Sequence of chain 1.A:
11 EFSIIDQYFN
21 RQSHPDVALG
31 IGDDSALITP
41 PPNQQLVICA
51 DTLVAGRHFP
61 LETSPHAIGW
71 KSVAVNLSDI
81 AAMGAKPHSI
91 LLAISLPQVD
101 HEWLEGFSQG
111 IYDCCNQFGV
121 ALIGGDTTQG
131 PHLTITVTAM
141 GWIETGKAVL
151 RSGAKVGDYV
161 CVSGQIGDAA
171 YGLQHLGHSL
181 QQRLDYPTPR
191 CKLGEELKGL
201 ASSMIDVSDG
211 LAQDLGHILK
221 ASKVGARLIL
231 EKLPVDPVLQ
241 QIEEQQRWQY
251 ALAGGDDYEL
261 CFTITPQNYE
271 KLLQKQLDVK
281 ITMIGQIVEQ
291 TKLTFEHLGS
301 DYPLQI

Binding-site contacts:
Ligand atom C2 contacts residue GLY124 of chain 1.A at 3.3 Å.
Ligand atom N3 contacts residue GLY124 of chain 1.A at 3.1 Å.
Ligand atom O1B contacts residue ARG151 of chain 1.B at 3.0 Å (salt-bridge).
Ligand atom O1B contacts residue ASP34 of chain 1.A at 3.0 Å (salt-bridge).
Ligand atom PG contacts residue MG1 of chain 1.H at 3.2 Å.
Ligand atom O1B contacts residue MG1 of chain 1.L at 2.0 Å.
Ligand atom PB contacts residue MG1 of chain 1.H at 3.3 Å.
Ligand atom O2B contacts residue K1 of chain 1.N at 2.7 Å.
Ligand atom PB contacts residue MG1 of chain 1.P at 3.1 Å.
Ligand atom O1G contacts residue ASP126 of chain 1.A at 3.2 Å (salt-bridge).
Ligand atom PB contacts residue MG1 of chain 1.L at 3.3 Å.
Ligand atom O1G contacts residue MG1 of chain 1.H at 2.1 Å.
Ligand atom N7 contacts residue ASP126 of chain 1.A at 3.4 Å (salt-bridge).
Ligand atom PG contacts residue SER208 of chain 1.B at 3.4 Å.
Ligand atom N6 contacts residue THR127 of chain 1.A at 3.0 Å (h-bond).
Ligand atom O2A contacts residue MG1 of chain 1.H at 2.0 Å.
Ligand atom O3G contacts residue ASP209 of chain 1.B at 2.6 Å (salt-bridge).
Ligand atom C8 contacts residue ILE15 of chain 1.A at 3.4 Å (hydrophobic).
Ligand atom O3' contacts residue ASP33 of chain 1.A at 2.6 Å (salt-bridge).
Ligand atom N7 contacts residue THR127 of chain 1.A at 2.9 Å (h-bond).
Ligand atom C3' contacts residue ASP33 of chain 1.A at 3.1 Å.
Ligand atom O2G contacts residue ASP51 of chain 1.B at 3.1 Å (salt-bridge).
Ligand atom O2G contacts residue MG1 of chain 1.P at 2.0 Å.
Ligand atom O2B contacts residue MG1 of chain 1.H at 2.6 Å.
Ligand atom O2A contacts residue ASP126 of chain 1.A at 2.9 Å (salt-bridge).
Ligand atom C8 contacts residue GLY125 of chain 1.A at 3.3 Å.
Ligand atom PA contacts residue MG1 of chain 1.H at 3.2 Å.
Ligand atom O3' contacts residue GLY32 of chain 1.A at 2.9 Å (h-bond).
Ligand atom O2B contacts residue MG1 of chain 1.P at 2.3 Å.
Ligand atom O1G contacts residue ASP51 of chain 1.B at 3.1 Å (salt-bridge).
Ligand atom O3G contacts residue SER208 of chain 1.B at 3.0 Å (h-bond).
Ligand atom O2B contacts residue ASP79 of chain 1.B at 3.0 Å (salt-bridge).
Ligand atom O2B contacts residue ASP51 of chain 1.B at 3.2 Å (salt-bridge).
Ligand atom O2' contacts residue GLY125 of chain 1.A at 3.0 Å (h-bond).
Ligand atom O2' contacts residue GLY124 of chain 1.A at 3.3 Å.
Ligand atom C2' contacts residue GLY125 of chain 1.A at 3.3 Å.
Ligand atom N3B contacts residue MG1 of chain 1.P at 3.4 Å.
Ligand atom O1B contacts residue ASP79 of chain 1.B at 3.0 Å (salt-bridge).
Ligand atom O2G contacts residue SER208 of chain 1.B at 3.2 Å (h-bond).
Ligand atom PG contacts residue MG1 of chain 1.P at 3.1 Å.

The small molecule below binds the protein below.
Small molecule (SMILES): Nc1ncnc2c1ncn2[C@@H]1O[C@H](CO[P](=O)(O)O[P](=O)(O)NP(=O)(O)O)[C@@H](O)[C@H]1O

Sequence of chain 1.B:
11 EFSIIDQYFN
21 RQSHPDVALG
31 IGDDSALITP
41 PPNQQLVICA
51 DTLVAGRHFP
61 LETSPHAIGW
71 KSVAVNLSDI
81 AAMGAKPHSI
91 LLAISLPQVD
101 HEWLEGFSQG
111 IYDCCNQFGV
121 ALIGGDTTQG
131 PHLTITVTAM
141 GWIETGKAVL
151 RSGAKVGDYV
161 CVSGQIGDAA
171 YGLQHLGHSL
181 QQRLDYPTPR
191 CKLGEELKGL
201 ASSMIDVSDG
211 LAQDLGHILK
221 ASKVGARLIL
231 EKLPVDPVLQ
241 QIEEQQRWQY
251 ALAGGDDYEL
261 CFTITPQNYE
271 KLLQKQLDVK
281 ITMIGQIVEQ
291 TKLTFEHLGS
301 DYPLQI